Binding-site contacts:
Ligand atom OG contacts residue GLY134 of chain 1.A at 3.7 Å.
Ligand atom N contacts residue SER224 of chain 1.A at 3.0 Å (h-bond).
Ligand atom CA contacts residue SER224 of chain 1.A at 3.1 Å.
Ligand atom OXT contacts residue SER224 of chain 1.A at 3.3 Å (h-bond).
Ligand atom CB contacts residue TYR104 of chain 1.A at 3.5 Å (hydrophobic).
Ligand atom O contacts residue GLY102 of chain 1.A at 3.1 Å (h-bond).
Ligand atom N contacts residue GLY100 of chain 1.A at 3.1 Å (h-bond).
Ligand atom C contacts residue SER224 of chain 1.A at 2.8 Å.
Ligand atom O contacts residue THR223 of chain 1.A at 3.5 Å (h-bond).
Ligand atom CA contacts residue GLY100 of chain 1.A at 3.5 Å.
Ligand atom C contacts residue GLY100 of chain 1.A at 3.7 Å.
Ligand atom CD contacts residue GLY160 of chain 1.A at 3.8 Å.
Ligand atom NZ contacts residue GLY160 of chain 1.A at 3.6 Å.
Ligand atom CG1 contacts residue LEU96 of chain 1.A at 3.3 Å (hydrophobic).
Ligand atom CE contacts residue GLY134 of chain 1.A at 3.3 Å.
Ligand atom O contacts residue SER224 of chain 1.A at 2.9 Å (h-bond).
Ligand atom CB contacts residue ASN161 of chain 1.A at 3.6 Å.
Ligand atom CB contacts residue SER224 of chain 1.A at 3.1 Å.
Ligand atom O contacts residue GLN103 of chain 1.A at 3.4 Å.
Ligand atom O contacts residue ASN161 of chain 1.A at 2.6 Å (h-bond).
Ligand atom OXT contacts residue HIS69 of chain 1.A at 3.7 Å.
Ligand atom CA contacts residue ASN161 of chain 1.A at 3.4 Å.
Ligand atom N contacts residue GLY102 of chain 1.A at 2.9 Å (h-bond).
Ligand atom O contacts residue SER101 of chain 1.A at 3.5 Å.
Ligand atom CA contacts residue GLY102 of chain 1.A at 3.1 Å.
Ligand atom CB contacts residue GLY134 of chain 1.A at 3.5 Å.
Ligand atom CB contacts residue GLY102 of chain 1.A at 3.5 Å.
Ligand atom CD contacts residue GLY134 of chain 1.A at 3.8 Å.
Ligand atom OXT contacts residue ASN161 of chain 1.A at 3.8 Å.
Ligand atom CA contacts residue GLY134 of chain 1.A at 3.6 Å.
Ligand atom CG1 contacts residue GLY100 of chain 1.A at 3.5 Å.
Ligand atom O contacts residue GLY222 of chain 1.A at 3.6 Å.
Ligand atom C contacts residue ASN161 of chain 1.A at 3.0 Å.
Ligand atom O contacts residue TYR104 of chain 1.A at 3.0 Å (h-bond).
Ligand atom CD contacts residue LEU133 of chain 1.A at 3.8 Å (hydrophobic).
Ligand atom N contacts residue SER132 of chain 1.A at 3.6 Å.
Ligand atom O contacts residue GLY134 of chain 1.A at 3.1 Å (h-bond).
Ligand atom C contacts residue GLY102 of chain 1.A at 3.5 Å.
Ligand atom O contacts residue LEU133 of chain 1.A at 3.4 Å.
Ligand atom N contacts residue GLY134 of chain 1.A at 3.0 Å (h-bond).

The protein below binds the small molecule below.
Small molecule (SMILES): CC(C)[C@H](NC(=O)[C@H](CO)NC(=O)[C@H](C)NC(=O)[C@H](C)NC(=O)[C@H](C)[NH3+])C(=O)N[C@@H](CCCC[NH3+])C(=O)O

Sequence of chain 1.A:
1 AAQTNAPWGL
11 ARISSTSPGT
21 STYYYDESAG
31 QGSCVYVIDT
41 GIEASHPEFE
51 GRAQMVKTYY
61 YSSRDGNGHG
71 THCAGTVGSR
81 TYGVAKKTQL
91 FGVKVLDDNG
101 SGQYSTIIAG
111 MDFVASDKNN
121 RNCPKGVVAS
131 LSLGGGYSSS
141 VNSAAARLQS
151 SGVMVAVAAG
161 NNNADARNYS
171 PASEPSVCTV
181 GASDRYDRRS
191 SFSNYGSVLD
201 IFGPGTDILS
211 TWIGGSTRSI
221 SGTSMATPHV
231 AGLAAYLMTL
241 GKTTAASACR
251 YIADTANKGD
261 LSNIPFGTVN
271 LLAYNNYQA